Binding-site contacts:
Ligand atom OP1 contacts residue LEU264 of chain 1.C at 2.8 Å (h-bond).
Ligand atom O5' contacts residue GLY265 of chain 1.C at 3.3 Å.
Ligand atom C2 contacts residue ARG255 of chain 1.C at 3.3 Å.
Ligand atom N3 contacts residue ARG159 of chain 1.D at 3.2 Å (salt-bridge).
Ligand atom OP2 contacts residue THR252 of chain 1.C at 3.4 Å (h-bond).
Ligand atom O4' contacts residue ARG224 of chain 1.D at 3.0 Å (salt-bridge).
Ligand atom OP2 contacts residue GLY265 of chain 1.C at 3.3 Å (h-bond).
Ligand atom OP1 contacts residue GLN200 of chain 1.D at 3.0 Å (h-bond).
Ligand atom OP1 contacts residue ARG266 of chain 1.C at 2.8 Å (salt-bridge).
Ligand atom C4' contacts residue TRP156 of chain 1.D at 3.6 Å (hydrophobic).
Ligand atom N1 contacts residue ARG255 of chain 1.C at 3.2 Å (salt-bridge).
Ligand atom C4 contacts residue ILE251 of chain 1.C at 3.2 Å (hydrophobic).
Ligand atom O2 contacts residue ARG255 of chain 1.C at 3.5 Å (salt-bridge).
Ligand atom O5' contacts residue ARG224 of chain 1.D at 3.0 Å (salt-bridge).
Ligand atom N4 contacts residue ILE251 of chain 1.C at 3.1 Å (h-bond).
Ligand atom O3' contacts residue GLN200 of chain 1.D at 3.5 Å (h-bond).
Ligand atom O3' contacts residue LEU216 of chain 1.C at 3.5 Å.
Ligand atom O2 contacts residue ARG159 of chain 1.D at 3.3 Å (salt-bridge).
Ligand atom O4' contacts residue TRP156 of chain 1.D at 3.1 Å.
Ligand atom N3 contacts residue ARG255 of chain 1.C at 3.1 Å (salt-bridge).
Ligand atom C6 contacts residue ARG255 of chain 1.C at 3.5 Å.
Ligand atom C4 contacts residue GLU303 of chain 1.B at 3.5 Å.
Ligand atom O3' contacts residue MET199 of chain 1.D at 3.3 Å.
Ligand atom O2 contacts residue ARG221 of chain 1.C at 2.8 Å (salt-bridge).
Ligand atom OP1 contacts residue MET199 of chain 1.D at 3.2 Å.
Ligand atom O2 contacts residue MET199 of chain 1.D at 3.1 Å.
Ligand atom O4' contacts residue THR252 of chain 1.C at 3.6 Å (h-bond).
Ligand atom O2 contacts residue SER256 of chain 1.B at 3.1 Å (h-bond).
Ligand atom O4' contacts residue ARG253 of chain 1.C at 3.1 Å (salt-bridge).
Ligand atom C2' contacts residue GLU303 of chain 1.B at 3.6 Å.
Ligand atom C5' contacts residue ILE198 of chain 1.D at 3.3 Å (hydrophobic).
Ligand atom O2 contacts residue GLY217 of chain 1.C at 3.2 Å.
Ligand atom C4' contacts residue ARG253 of chain 1.C at 3.4 Å.
Ligand atom OP1 contacts residue SER304 of chain 1.B at 3.0 Å (h-bond).
Ligand atom C5' contacts residue THR252 of chain 1.C at 3.2 Å.
Ligand atom OP1 contacts residue THR259 of chain 1.B at 3.5 Å (h-bond).
Ligand atom C2 contacts residue ARG159 of chain 1.D at 3.6 Å.
Ligand atom C5 contacts residue ILE251 of chain 1.C at 3.1 Å (hydrophobic).
Ligand atom C4' contacts residue ARG224 of chain 1.D at 3.3 Å.
Ligand atom O2 contacts residue ARG253 of chain 1.C at 2.9 Å (salt-bridge).

Sequence of chain 1.B:
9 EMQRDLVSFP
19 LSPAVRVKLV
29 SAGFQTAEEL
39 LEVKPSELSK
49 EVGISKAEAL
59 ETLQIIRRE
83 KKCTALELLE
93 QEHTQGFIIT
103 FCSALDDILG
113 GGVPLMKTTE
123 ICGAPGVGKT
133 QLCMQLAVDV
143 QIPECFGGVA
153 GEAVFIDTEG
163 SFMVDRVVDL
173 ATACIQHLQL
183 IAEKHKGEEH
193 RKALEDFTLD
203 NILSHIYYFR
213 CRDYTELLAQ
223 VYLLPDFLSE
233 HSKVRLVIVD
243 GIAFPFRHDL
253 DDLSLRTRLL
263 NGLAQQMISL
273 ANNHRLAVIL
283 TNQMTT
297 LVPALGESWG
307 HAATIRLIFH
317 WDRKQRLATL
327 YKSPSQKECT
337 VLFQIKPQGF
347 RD

Sequence of chain 1.C:
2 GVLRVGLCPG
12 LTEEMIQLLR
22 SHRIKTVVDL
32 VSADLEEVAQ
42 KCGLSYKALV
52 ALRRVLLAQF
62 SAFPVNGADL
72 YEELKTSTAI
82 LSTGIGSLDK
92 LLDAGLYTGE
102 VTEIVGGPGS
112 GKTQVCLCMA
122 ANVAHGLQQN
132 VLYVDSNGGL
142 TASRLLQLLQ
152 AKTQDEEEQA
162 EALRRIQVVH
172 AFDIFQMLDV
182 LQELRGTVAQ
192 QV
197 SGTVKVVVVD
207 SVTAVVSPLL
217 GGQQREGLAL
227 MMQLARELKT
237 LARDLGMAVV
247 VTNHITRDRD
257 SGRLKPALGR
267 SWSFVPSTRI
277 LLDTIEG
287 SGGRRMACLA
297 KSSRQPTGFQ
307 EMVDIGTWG

A small-molecule ligand and the protein it binds are described below.
Small molecule (SMILES): Nc1ccn([C@H]2C[C@H](O[P](=O)(O)OC[C@H]3O[C@@H](n4ccc(N)nc4=O)C[C@@H]3O)[C@@H](CO[P](=O)(O)O[C@H]3C[C@H](n4ccc(N)nc4=O)O[C@@H]3CO[P](=O)(O)O[C@H]3C[C@H](n4ccc(N)nc4=O)O[C@@H]3CO[P](=O)(O)O[C@H]3C[C@H](n4ccc(N)nc4=O)O[C@@H]3CO[P](=O)(O)O[C@H]3C[C@H](n4ccc(N)nc4=O)O[C@@H]3COP(=O)=O)O2)c(=O)n1

Sequence of chain 1.D:
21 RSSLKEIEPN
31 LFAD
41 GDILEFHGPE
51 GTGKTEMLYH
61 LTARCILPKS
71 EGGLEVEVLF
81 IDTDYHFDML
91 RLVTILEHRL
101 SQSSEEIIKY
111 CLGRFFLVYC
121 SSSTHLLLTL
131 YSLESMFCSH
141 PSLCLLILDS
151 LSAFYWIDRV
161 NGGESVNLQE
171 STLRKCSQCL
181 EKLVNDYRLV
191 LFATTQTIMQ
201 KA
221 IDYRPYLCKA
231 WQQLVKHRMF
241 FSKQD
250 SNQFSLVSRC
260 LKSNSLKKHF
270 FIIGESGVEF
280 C